Binding-site contacts:
Ligand atom N3 contacts residue GLU64 of chain 1.A at 2.8 Å (salt-bridge).
Ligand atom N3 contacts residue MET68 of chain 1.A at 3.5 Å (h-bond).
Ligand atom C5 contacts residue GLY98 of chain 1.A at 3.6 Å.
Ligand atom C16 contacts residue ASP158 of chain 1.A at 3.6 Å.
Ligand atom C29 contacts residue GLY98 of chain 1.A at 3.6 Å.
Ligand atom N1 contacts residue MET95 of chain 1.A at 3.0 Å (h-bond).
Ligand atom N7 contacts residue TYR94 of chain 1.A at 3.5 Å.
Ligand atom C5 contacts residue MET95 of chain 1.A at 3.2 Å (hydrophobic).
Ligand atom C11 contacts residue ASP158 of chain 1.A at 3.5 Å.
Ligand atom C30 contacts residue MET95 of chain 1.A at 3.1 Å (hydrophobic).
Ligand atom C27 contacts residue GLY98 of chain 1.A at 3.5 Å.
Ligand atom C9 contacts residue GLU64 of chain 1.A at 3.1 Å.
Ligand atom C7 contacts residue ILE90 of chain 1.A at 3.6 Å (hydrophobic).
Ligand atom C23 contacts residue ALA47 of chain 1.A at 3.5 Å (hydrophobic).
Ligand atom C22 contacts residue ILE90 of chain 1.A at 3.5 Å (hydrophobic).
Ligand atom F2 contacts residue LEU76 of chain 1.A at 3.6 Å.
Ligand atom C14 contacts residue GLU64 of chain 1.A at 3.5 Å.
Ligand atom C23 contacts residue LEU147 of chain 1.A at 3.5 Å (hydrophobic).
Ligand atom C15 contacts residue GLU64 of chain 1.A at 3.3 Å.
Ligand atom C31 contacts residue GLY98 of chain 1.A at 3.5 Å.
Ligand atom N7 contacts residue MET95 of chain 1.A at 2.7 Å (h-bond).
Ligand atom C28 contacts residue GLY98 of chain 1.A at 3.5 Å.
Ligand atom N6 contacts residue THR92 of chain 1.A at 3.0 Å (h-bond).
Ligand atom N6 contacts residue ALA47 of chain 1.A at 3.4 Å.
Ligand atom N1 contacts residue LEU147 of chain 1.A at 3.6 Å.
Ligand atom O2 contacts residue VAL35 of chain 1.A at 3.4 Å.
Ligand atom O1 contacts residue ASP158 of chain 1.A at 2.9 Å (salt-bridge).
Ligand atom F1 contacts residue ILE156 of chain 1.A at 3.5 Å.
Ligand atom F3 contacts residue ALA157 of chain 1.A at 3.4 Å.
Ligand atom O1 contacts residue ALA157 of chain 1.A at 3.2 Å.
Ligand atom F3 contacts residue ILE156 of chain 1.A at 3.5 Å.
Ligand atom N3 contacts residue ASP158 of chain 1.A at 3.3 Å (salt-bridge).
Ligand atom C23 contacts residue GLU93 of chain 1.A at 3.2 Å.
Ligand atom C21 contacts residue THR92 of chain 1.A at 3.4 Å.
Ligand atom C22 contacts residue LYS49 of chain 1.A at 3.4 Å.
Ligand atom F3 contacts residue HIS138 of chain 1.A at 3.6 Å.
Ligand atom C24 contacts residue ALA47 of chain 1.A at 3.3 Å (hydrophobic).
Ligand atom C7 contacts residue THR92 of chain 1.A at 3.4 Å.
Ligand atom C30 contacts residue TYR94 of chain 1.A at 3.3 Å (hydrophobic).
Ligand atom C9 contacts residue MET68 of chain 1.A at 3.7 Å (hydrophobic).

Sequence of chain 1.A:
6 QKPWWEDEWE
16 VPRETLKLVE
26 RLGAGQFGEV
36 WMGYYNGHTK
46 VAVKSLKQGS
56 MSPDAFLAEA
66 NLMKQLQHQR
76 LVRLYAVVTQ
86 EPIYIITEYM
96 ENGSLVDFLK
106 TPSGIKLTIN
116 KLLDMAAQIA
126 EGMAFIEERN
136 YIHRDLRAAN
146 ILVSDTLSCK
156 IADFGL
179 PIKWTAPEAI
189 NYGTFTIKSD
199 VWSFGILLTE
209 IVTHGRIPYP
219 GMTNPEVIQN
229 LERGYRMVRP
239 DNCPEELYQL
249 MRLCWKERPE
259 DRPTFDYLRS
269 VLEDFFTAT

This protein binds this small molecule.
Small molecule (SMILES): Cc1ccc(C(=O)Nc2cccc(C(F)(F)F)c2)cc1C(=O)Nc1cnc(Nc2ccc(N3CCN(C)CC3)cc2)nc1